The protein below binds the small molecule below.
Small molecule (SMILES): CC(=O)N[C@H]1[C@H](O[C@H]2[C@H](O)[C@@H](NC(C)=O)CO[C@@H]2CO)O[C@H](CO)[C@@H](O)[C@@H]1O

Binding-site contacts:
Ligand atom C7 contacts residue ASN53 of chain 1.B at 4.0 Å.
Ligand atom O7 contacts residue TRP327 of chain 1.B at 4.0 Å.
Ligand atom C4 contacts residue ASN53 of chain 1.B at 4.2 Å.
Ligand atom O6 contacts residue GLY54 of chain 1.B at 3.1 Å (h-bond).
Ligand atom C6 contacts residue THR55 of chain 1.B at 4.2 Å.
Ligand atom C6 contacts residue GLY54 of chain 1.B at 4.5 Å.
Ligand atom O5 contacts residue THR55 of chain 1.B at 4.0 Å.
Ligand atom O7 contacts residue TRP51 of chain 1.B at 4.1 Å.
Ligand atom O5 contacts residue ASN53 of chain 1.B at 2.3 Å (h-bond).
Ligand atom C3 contacts residue ASN53 of chain 1.B at 3.4 Å.
Ligand atom O7 contacts residue SER326 of chain 1.B at 3.9 Å.
Ligand atom C7 contacts residue SER326 of chain 1.B at 3.8 Å.
Ligand atom O6 contacts residue ASN53 of chain 1.B at 4.5 Å.
Ligand atom O3 contacts residue ASN53 of chain 1.B at 3.4 Å (h-bond).
Ligand atom N2 contacts residue SER326 of chain 1.B at 4.3 Å.
Ligand atom O7 contacts residue ASN53 of chain 1.B at 3.6 Å (h-bond).
Ligand atom C5 contacts residue ASN53 of chain 1.B at 3.6 Å.
Ligand atom O6 contacts residue THR55 of chain 1.B at 3.5 Å.
Ligand atom C2 contacts residue ASN53 of chain 1.B at 2.5 Å.
Ligand atom C1 contacts residue ASN53 of chain 1.B at 1.4 Å.
Ligand atom N2 contacts residue ASN53 of chain 1.B at 3.5 Å (h-bond).
Ligand atom C8 contacts residue SER326 of chain 1.B at 3.7 Å.

Sequence of chain 1.B:
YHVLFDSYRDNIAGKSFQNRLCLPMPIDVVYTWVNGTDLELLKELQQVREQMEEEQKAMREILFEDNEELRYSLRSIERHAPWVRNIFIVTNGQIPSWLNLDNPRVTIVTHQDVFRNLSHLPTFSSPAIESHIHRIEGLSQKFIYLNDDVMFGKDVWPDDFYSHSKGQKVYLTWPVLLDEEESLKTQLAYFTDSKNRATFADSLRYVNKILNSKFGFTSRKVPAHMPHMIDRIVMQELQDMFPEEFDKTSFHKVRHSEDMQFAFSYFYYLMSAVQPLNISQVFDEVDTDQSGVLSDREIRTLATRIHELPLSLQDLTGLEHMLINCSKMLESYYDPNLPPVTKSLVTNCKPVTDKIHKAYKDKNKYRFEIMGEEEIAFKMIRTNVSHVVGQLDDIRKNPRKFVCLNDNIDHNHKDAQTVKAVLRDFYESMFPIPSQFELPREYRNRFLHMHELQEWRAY